Sequence of chain 1.I:
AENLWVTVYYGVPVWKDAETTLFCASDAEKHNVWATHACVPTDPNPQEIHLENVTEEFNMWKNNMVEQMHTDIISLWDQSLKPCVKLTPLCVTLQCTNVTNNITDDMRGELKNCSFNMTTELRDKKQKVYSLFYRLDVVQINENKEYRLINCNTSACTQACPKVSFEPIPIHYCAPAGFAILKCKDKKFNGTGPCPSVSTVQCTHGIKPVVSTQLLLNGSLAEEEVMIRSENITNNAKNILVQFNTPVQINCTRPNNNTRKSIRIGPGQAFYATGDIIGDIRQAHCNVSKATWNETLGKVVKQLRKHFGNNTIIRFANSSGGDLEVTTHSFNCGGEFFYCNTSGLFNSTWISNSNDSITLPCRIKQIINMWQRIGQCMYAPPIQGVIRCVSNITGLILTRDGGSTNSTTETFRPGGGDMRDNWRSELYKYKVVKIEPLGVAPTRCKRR

Binding-site contacts:
Ligand atom C7 contacts residue ASN107 of chain 1.I at 3.3 Å.
Ligand atom C1 contacts residue ASN107 of chain 1.I at 1.4 Å.
Ligand atom O5 contacts residue ASN107 of chain 1.I at 2.4 Å (h-bond).
Ligand atom O7 contacts residue ASN107 of chain 1.I at 3.9 Å.
Ligand atom C4 contacts residue ASN107 of chain 1.I at 4.2 Å.
Ligand atom C5 contacts residue ASN107 of chain 1.I at 3.7 Å.
Ligand atom C3 contacts residue ASN107 of chain 1.I at 3.8 Å.
Ligand atom C2 contacts residue ASN107 of chain 1.I at 2.5 Å.
Ligand atom C8 contacts residue GLY293 of chain 1.I at 4.4 Å.
Ligand atom C8 contacts residue ASN107 of chain 1.I at 3.6 Å.
Ligand atom C8 contacts residue ASP294 of chain 1.I at 4.4 Å.
Ligand atom N2 contacts residue ASN107 of chain 1.I at 2.7 Å (h-bond).

A small-molecule ligand and the protein it binds are described below.
Small molecule (SMILES): CC(=O)N[C@@H]1[C@@H](O)[C@H](O)[C@@H](CO)O[C@H]1O